Sequence of chain 1.A:
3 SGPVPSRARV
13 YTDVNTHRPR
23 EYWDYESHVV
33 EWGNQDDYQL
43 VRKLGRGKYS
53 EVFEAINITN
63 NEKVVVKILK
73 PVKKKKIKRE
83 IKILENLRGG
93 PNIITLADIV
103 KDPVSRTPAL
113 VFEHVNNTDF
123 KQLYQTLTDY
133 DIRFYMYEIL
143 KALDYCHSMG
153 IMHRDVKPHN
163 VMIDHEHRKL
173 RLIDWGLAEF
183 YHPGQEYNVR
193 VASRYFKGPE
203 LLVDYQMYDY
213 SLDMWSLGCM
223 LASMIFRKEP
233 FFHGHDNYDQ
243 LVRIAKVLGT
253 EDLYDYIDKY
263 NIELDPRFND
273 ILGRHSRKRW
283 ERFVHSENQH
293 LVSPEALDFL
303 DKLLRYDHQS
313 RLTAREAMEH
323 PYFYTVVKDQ

This small molecule binds to this protein.
Small molecule (SMILES): O=S(=O)(c1ccc2ncsc2c1)N1CCC(CCNCc2ccc(-c3ccccc3)c(Cl)c2)CC1

Binding-site contacts:
Ligand atom C21 contacts residue VAL163 of chain 1.A at 2.9 Å (hydrophobic).
Ligand atom C20 contacts residue VAL163 of chain 1.A at 3.5 Å (hydrophobic).
Ligand atom C7 contacts residue ILE96 of chain 1.A at 3.8 Å (hydrophobic).
Ligand atom O1 contacts residue LEU46 of chain 1.A at 3.5 Å.
Ligand atom C20 contacts residue PRO160 of chain 1.A at 3.8 Å (hydrophobic).
Ligand atom N18 contacts residue VAL163 of chain 1.A at 3.1 Å (h-bond).
Ligand atom C33 contacts residue MET164 of chain 1.A at 3.9 Å (hydrophobic).
Ligand atom C19 contacts residue VAL163 of chain 1.A at 3.2 Å (hydrophobic).
Ligand atom C3 contacts residue VAL54 of chain 1.A at 3.9 Å (hydrophobic).
Ligand atom C16 contacts residue PRO160 of chain 1.A at 3.9 Å (hydrophobic).
Ligand atom C27 contacts residue MET226 of chain 1.A at 3.5 Å (hydrophobic).
Ligand atom N8 contacts residue VAL67 of chain 1.A at 3.9 Å.
Ligand atom C15 contacts residue HIS161 of chain 1.A at 3.7 Å.
Ligand atom C25 contacts residue MET226 of chain 1.A at 3.4 Å (hydrophobic).
Ligand atom C22 contacts residue VAL163 of chain 1.A at 3.6 Å (hydrophobic).
Ligand atom C9 contacts residue VAL67 of chain 1.A at 3.7 Å (hydrophobic).
Ligand atom N8 contacts residue ILE96 of chain 1.A at 3.9 Å.
Ligand atom C11 contacts residue MET164 of chain 1.A at 3.6 Å (hydrophobic).
Ligand atom C14 contacts residue HIS161 of chain 1.A at 3.1 Å.
Ligand atom C19 contacts residue ASN119 of chain 1.A at 3.9 Å.
Ligand atom C17 contacts residue VAL163 of chain 1.A at 3.3 Å (hydrophobic).
Ligand atom CL31 contacts residue MET226 of chain 1.A at 3.6 Å.
Ligand atom C13 contacts residue HIS161 of chain 1.A at 3.9 Å.
Ligand atom C4 contacts residue VAL54 of chain 1.A at 3.7 Å (hydrophobic).
Ligand atom C29 contacts residue ILE165 of chain 1.A at 3.7 Å (hydrophobic).
Ligand atom C16 contacts residue HIS161 of chain 1.A at 3.2 Å.
Ligand atom C26 contacts residue MET222 of chain 1.A at 3.6 Å (hydrophobic).
Ligand atom N8 contacts residue MET164 of chain 1.A at 3.8 Å.
Ligand atom C16 contacts residue VAL163 of chain 1.A at 3.9 Å (hydrophobic).
Ligand atom N18 contacts residue PRO160 of chain 1.A at 3.1 Å (h-bond).
Ligand atom C17 contacts residue ASN119 of chain 1.A at 3.6 Å.
Ligand atom C25 contacts residue MET222 of chain 1.A at 3.3 Å (hydrophobic).
Ligand atom C33 contacts residue ASN119 of chain 1.A at 3.6 Å.
Ligand atom C19 contacts residue PRO160 of chain 1.A at 3.9 Å (hydrophobic).
Ligand atom C26 contacts residue MET226 of chain 1.A at 2.9 Å (hydrophobic).
Ligand atom C10 contacts residue VAL67 of chain 1.A at 3.7 Å (hydrophobic).
Ligand atom C9 contacts residue MET164 of chain 1.A at 3.5 Å (hydrophobic).
Ligand atom O35 contacts residue VAL54 of chain 1.A at 3.9 Å.
Ligand atom C10 contacts residue MET164 of chain 1.A at 3.4 Å (hydrophobic).
Ligand atom C21 contacts residue PRO160 of chain 1.A at 3.3 Å (hydrophobic).